Binding-site contacts:
Ligand atom O7 contacts residue ASN276 of chain 1.A at 3.9 Å.
Ligand atom O6 contacts residue VAL334 of chain 1.A at 3.3 Å.
Ligand atom C3 contacts residue ASN276 of chain 1.A at 3.8 Å.
Ligand atom C6 contacts residue VAL334 of chain 1.A at 3.6 Å (hydrophobic).
Ligand atom C6 contacts residue ALA279 of chain 1.A at 4.0 Å (hydrophobic).
Ligand atom O5 contacts residue ASN276 of chain 1.A at 2.3 Å (h-bond).
Ligand atom O5 contacts residue ALA279 of chain 1.A at 3.5 Å.
Ligand atom N2 contacts residue ASN276 of chain 1.A at 2.9 Å (h-bond).
Ligand atom C5 contacts residue ASN276 of chain 1.A at 3.6 Å.
Ligand atom C7 contacts residue ASN276 of chain 1.A at 3.6 Å.
Ligand atom O6 contacts residue ALA279 of chain 1.A at 3.8 Å.
Ligand atom C1 contacts residue ASN276 of chain 1.A at 1.4 Å.
Ligand atom C2 contacts residue ASN276 of chain 1.A at 2.5 Å.
Ligand atom C5 contacts residue ALA279 of chain 1.A at 4.3 Å (hydrophobic).
Ligand atom C4 contacts residue ASN276 of chain 1.A at 4.2 Å.
Ligand atom O7 contacts residue SER278 of chain 1.A at 4.4 Å.
Ligand atom C1 contacts residue ALA279 of chain 1.A at 4.3 Å (hydrophobic).

Sequence of chain 1.A:
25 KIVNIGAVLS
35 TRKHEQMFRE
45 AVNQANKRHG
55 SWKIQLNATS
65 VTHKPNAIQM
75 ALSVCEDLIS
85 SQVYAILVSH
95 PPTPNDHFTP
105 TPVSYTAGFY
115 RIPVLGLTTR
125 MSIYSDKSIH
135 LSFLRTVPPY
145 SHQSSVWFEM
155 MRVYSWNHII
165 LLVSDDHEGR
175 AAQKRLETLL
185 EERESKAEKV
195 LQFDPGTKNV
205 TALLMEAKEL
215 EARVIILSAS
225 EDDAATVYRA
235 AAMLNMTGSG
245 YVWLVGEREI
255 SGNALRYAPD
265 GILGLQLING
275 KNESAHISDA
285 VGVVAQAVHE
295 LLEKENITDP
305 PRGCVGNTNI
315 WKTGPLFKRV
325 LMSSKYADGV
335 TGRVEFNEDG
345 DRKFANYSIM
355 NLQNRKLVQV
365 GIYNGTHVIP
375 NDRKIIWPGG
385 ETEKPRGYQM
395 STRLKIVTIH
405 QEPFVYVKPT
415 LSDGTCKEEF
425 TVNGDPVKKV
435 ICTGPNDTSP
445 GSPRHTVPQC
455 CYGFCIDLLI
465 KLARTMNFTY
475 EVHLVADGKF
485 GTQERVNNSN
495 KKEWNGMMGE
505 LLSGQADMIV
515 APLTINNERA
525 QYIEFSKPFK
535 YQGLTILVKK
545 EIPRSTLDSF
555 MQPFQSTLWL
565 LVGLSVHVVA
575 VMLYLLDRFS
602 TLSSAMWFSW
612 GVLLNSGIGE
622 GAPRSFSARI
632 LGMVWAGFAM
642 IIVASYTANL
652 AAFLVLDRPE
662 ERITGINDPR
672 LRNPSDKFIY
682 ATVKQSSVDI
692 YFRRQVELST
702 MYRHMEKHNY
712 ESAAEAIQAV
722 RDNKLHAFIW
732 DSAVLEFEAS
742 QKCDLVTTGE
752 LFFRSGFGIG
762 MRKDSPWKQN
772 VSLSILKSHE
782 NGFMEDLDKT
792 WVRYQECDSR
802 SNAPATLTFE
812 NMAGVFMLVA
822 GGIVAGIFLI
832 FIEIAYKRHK

The protein below binds the small molecule below.
Small molecule (SMILES): CC(=O)N[C@@H]1[C@@H](O)[C@H](O)[C@@H](CO)O[C@H]1O